Sequence of chain 9.E:
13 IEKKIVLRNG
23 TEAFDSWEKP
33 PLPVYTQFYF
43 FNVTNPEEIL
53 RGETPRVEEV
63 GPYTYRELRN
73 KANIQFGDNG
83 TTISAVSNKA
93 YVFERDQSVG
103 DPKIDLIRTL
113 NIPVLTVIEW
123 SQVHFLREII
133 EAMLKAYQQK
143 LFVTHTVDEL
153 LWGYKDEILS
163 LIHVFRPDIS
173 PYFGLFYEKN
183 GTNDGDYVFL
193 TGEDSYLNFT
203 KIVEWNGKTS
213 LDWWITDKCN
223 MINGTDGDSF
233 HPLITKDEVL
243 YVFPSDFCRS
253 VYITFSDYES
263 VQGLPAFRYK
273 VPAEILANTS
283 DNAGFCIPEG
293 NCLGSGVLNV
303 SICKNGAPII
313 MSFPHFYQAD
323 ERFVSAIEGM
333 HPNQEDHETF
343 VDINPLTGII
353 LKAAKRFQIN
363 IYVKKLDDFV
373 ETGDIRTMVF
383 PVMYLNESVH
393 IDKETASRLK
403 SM

Binding-site contacts:
Ligand atom O6 contacts residue ARG110 of chain 23.E at 2.9 Å (salt-bridge).
Ligand atom C4 contacts residue ASN44 of chain 23.E at 4.3 Å.
Ligand atom C2 contacts residue ASN44 of chain 23.E at 2.5 Å.
Ligand atom C7 contacts residue LEU108 of chain 23.E at 3.6 Å (hydrophobic).
Ligand atom O7 contacts residue ASN44 of chain 23.E at 3.7 Å.
Ligand atom O7 contacts residue LEU108 of chain 23.E at 3.7 Å.
Ligand atom C7 contacts residue THR146 of chain 23.E at 4.2 Å.
Ligand atom C3 contacts residue ASN44 of chain 23.E at 3.8 Å.
Ligand atom C1 contacts residue LEU108 of chain 23.E at 3.9 Å (hydrophobic).
Ligand atom N2 contacts residue ASN44 of chain 23.E at 2.9 Å (h-bond).
Ligand atom C8 contacts residue ASN44 of chain 23.E at 4.5 Å.
Ligand atom C6 contacts residue GLU55 of chain 9.E at 3.5 Å.
Ligand atom N2 contacts residue ILE109 of chain 23.E at 4.5 Å.
Ligand atom C8 contacts residue VAL62 of chain 23.E at 3.8 Å (hydrophobic).
Ligand atom C5 contacts residue ASN44 of chain 23.E at 3.7 Å.
Ligand atom C1 contacts residue ASN44 of chain 23.E at 1.4 Å.
Ligand atom O3 contacts residue LEU108 of chain 23.E at 4.0 Å.
Ligand atom C2 contacts residue LEU108 of chain 23.E at 3.5 Å (hydrophobic).
Ligand atom O6 contacts residue GLU55 of chain 9.E at 3.7 Å.
Ligand atom C7 contacts residue ASN44 of chain 23.E at 3.4 Å.
Ligand atom C3 contacts residue LEU108 of chain 23.E at 3.5 Å (hydrophobic).
Ligand atom C5 contacts residue ARG110 of chain 23.E at 4.4 Å.
Ligand atom O6 contacts residue VAL45 of chain 23.E at 3.9 Å.
Ligand atom O7 contacts residue THR146 of chain 23.E at 3.3 Å.
Ligand atom C8 contacts residue ILE109 of chain 23.E at 3.8 Å (hydrophobic).
Ligand atom C8 contacts residue LEU108 of chain 23.E at 3.7 Å (hydrophobic).
Ligand atom N2 contacts residue LEU108 of chain 23.E at 2.7 Å (h-bond).
Ligand atom C8 contacts residue THR146 of chain 23.E at 4.1 Å.
Ligand atom C6 contacts residue ARG110 of chain 23.E at 3.5 Å.
Ligand atom O5 contacts residue ASN44 of chain 23.E at 2.4 Å (h-bond).

Sequence of chain 23.E:
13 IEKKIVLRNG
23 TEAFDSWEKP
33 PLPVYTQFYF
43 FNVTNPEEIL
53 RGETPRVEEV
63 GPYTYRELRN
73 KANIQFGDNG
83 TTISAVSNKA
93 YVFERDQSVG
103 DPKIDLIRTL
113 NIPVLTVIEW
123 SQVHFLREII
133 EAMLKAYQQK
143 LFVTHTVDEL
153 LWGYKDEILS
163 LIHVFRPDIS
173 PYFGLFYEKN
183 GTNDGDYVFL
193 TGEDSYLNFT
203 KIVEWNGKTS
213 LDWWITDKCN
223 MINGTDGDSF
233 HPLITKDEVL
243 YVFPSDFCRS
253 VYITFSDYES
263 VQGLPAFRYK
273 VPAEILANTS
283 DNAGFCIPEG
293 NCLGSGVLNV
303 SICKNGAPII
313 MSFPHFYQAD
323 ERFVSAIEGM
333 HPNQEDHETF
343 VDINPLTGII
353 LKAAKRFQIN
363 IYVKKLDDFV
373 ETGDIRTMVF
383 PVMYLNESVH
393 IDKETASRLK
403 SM

This small molecule binds to this protein.
Small molecule (SMILES): CC(=O)N[C@H]1[C@H](O[C@H]2[C@H](O)[C@@H](NC(C)=O)CO[C@@H]2CO)O[C@H](CO)[C@@H](O[C@@H]2O[C@H](CO)[C@@H](O)[C@H](O[C@H]3O[C@H](CO)[C@@H](O)[C@H](O)[C@@H]3O)[C@@H]2O)[C@@H]1O